Sequence of chain 1.F:
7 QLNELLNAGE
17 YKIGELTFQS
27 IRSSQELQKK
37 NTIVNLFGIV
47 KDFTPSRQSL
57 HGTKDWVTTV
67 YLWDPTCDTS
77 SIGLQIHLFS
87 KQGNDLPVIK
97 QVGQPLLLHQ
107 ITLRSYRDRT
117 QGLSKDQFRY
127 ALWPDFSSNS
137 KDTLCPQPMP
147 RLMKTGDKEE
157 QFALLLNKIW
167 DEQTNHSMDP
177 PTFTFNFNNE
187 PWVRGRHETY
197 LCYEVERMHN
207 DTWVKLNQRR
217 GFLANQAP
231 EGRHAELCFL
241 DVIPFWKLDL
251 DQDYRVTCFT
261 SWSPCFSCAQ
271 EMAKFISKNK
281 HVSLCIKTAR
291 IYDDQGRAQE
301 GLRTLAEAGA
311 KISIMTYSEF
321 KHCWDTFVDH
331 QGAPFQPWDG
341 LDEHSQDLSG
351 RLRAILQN

Binding-site contacts:
Ligand atom OP1 contacts residue LEU56 of chain 1.F at 3.0 Å (h-bond).
Ligand atom C2' contacts residue PO41 of chain 1.K at 3.3 Å.
Ligand atom C8 contacts residue PO41 of chain 1.K at 3.2 Å.
Ligand atom C2 contacts residue ASP61 of chain 1.F at 3.1 Å.
Ligand atom O2 contacts residue HIS83 of chain 1.F at 3.0 Å (h-bond).
Ligand atom N3 contacts residue PHE85 of chain 1.F at 3.5 Å.
Ligand atom C4 contacts residue ASP61 of chain 1.F at 3.2 Å.
Ligand atom O2 contacts residue GLN81 of chain 1.F at 3.1 Å (h-bond).
Ligand atom O2 contacts residue GLY58 of chain 1.F at 3.1 Å.
Ligand atom C1' contacts residue HIS83 of chain 1.F at 3.4 Å.
Ligand atom N1 contacts residue TYR112 of chain 1.F at 3.3 Å (h-bond).
Ligand atom C6 contacts residue ASP122 of chain 1.F at 2.8 Å.
Ligand atom N1 contacts residue SER120 of chain 1.F at 2.8 Å (h-bond).
Ligand atom O6 contacts residue ASP122 of chain 1.F at 2.3 Å (salt-bridge).
Ligand atom C5' contacts residue PO41 of chain 1.K at 3.2 Å.
Ligand atom O3' contacts residue ARG53 of chain 1.F at 3.3 Å (salt-bridge).
Ligand atom O6 contacts residue THR108 of chain 1.F at 2.5 Å (h-bond).
Ligand atom N3 contacts residue THR59 of chain 1.F at 2.8 Å (h-bond).
Ligand atom C2' contacts residue TYR112 of chain 1.F at 3.5 Å (hydrophobic).
Ligand atom C5 contacts residue TYR112 of chain 1.F at 3.3 Å (hydrophobic).
Ligand atom N3 contacts residue ASP61 of chain 1.F at 2.3 Å (salt-bridge).
Ligand atom N3 contacts residue GLN117 of chain 1.F at 3.1 Å (h-bond).
Ligand atom O2 contacts residue ASP61 of chain 1.F at 3.0 Å (salt-bridge).
Ligand atom C3' contacts residue PO41 of chain 1.K at 3.3 Å.
Ligand atom O6 contacts residue LYS121 of chain 1.F at 3.2 Å.
Ligand atom N2 contacts residue SER120 of chain 1.F at 3.4 Å (h-bond).
Ligand atom C4' contacts residue PO41 of chain 1.K at 3.5 Å.
Ligand atom C6 contacts residue TYR112 of chain 1.F at 3.1 Å (hydrophobic).
Ligand atom C2 contacts residue HIS83 of chain 1.F at 3.5 Å.
Ligand atom N7 contacts residue LYS121 of chain 1.F at 3.0 Å (salt-bridge).
Ligand atom O4 contacts residue ASP61 of chain 1.F at 3.2 Å (salt-bridge).
Ligand atom O2 contacts residue LYS60 of chain 1.F at 3.4 Å (salt-bridge).
Ligand atom OP1 contacts residue SER55 of chain 1.F at 3.0 Å.
Ligand atom C2' contacts residue HIS83 of chain 1.F at 3.2 Å.
Ligand atom N1 contacts residue ASP122 of chain 1.F at 2.9 Å (salt-bridge).
Ligand atom N3 contacts residue HIS83 of chain 1.F at 3.4 Å (h-bond).
Ligand atom O4' contacts residue PO41 of chain 1.K at 3.4 Å (h-bond).
Ligand atom OP1 contacts residue ARG53 of chain 1.F at 3.4 Å (salt-bridge).
Ligand atom O2 contacts residue THR59 of chain 1.F at 2.8 Å (h-bond).
Ligand atom N4 contacts residue GLN117 of chain 1.F at 3.0 Å (h-bond).

A protein and the small-molecule ligand that binds it are described below.
Small molecule (SMILES): Cc1cn([C@H]2C[C@H](O[P](=O)(O)OC[C@H]3O[C@@H](n4cnc5c(N)ncnc54)C[C@@H]3O[P](=O)(O)OC[C@H]3O[C@@H](n4ccc(N)nc4=O)C[C@@H]3O)[C@@H](CO[P](=O)(O)O[C@H]3C[C@H](n4cc(C)c(=O)[nH]c4=O)O[C@@H]3CO[P](=O)(O)O[C@H]3C[C@H](n4cnc5c(=O)nc(N)[nH]c54)O[C@@H]3CO[P](=O)(O)O[C@H]3C[C@H](n4cnc5c(=O)nc(N)[nH]c54)O[C@@H]3CO[P](=O)(O)O[C@H]3C[C@H](n4cnc5c(N)ncnc54)O[C@@H]3COP(=O)=O)O2)c(=O)[nH]c1=O